A small-molecule ligand and the protein it binds are described below.
Small molecule (SMILES): CC(=O)Nc1ccc(NC(=O)C2CC2)cc1

Sequence of chain 1.B:
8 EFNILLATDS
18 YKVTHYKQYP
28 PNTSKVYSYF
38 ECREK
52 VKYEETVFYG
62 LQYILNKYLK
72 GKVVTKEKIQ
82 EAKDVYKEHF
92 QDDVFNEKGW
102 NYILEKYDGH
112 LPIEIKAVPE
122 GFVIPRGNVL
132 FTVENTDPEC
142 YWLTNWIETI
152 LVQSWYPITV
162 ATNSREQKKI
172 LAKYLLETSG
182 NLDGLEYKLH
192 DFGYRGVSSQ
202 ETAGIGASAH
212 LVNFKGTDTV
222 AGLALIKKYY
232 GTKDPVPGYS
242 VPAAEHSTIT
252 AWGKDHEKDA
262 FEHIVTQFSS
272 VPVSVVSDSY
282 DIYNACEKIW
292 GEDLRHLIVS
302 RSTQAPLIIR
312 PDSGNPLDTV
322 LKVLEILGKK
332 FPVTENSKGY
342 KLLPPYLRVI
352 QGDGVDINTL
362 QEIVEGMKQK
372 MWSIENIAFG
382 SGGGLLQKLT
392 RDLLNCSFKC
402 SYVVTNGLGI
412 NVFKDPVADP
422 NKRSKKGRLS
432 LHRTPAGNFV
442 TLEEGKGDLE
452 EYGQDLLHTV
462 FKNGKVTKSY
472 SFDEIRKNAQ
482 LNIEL

Binding-site contacts:
Ligand atom C14 contacts residue ALA244 of chain 1.B at 3.5 Å (hydrophobic).
Ligand atom C14 contacts residue TYR18 of chain 1.A at 3.6 Å (hydrophobic).
Ligand atom C2 contacts residue ILE309 of chain 1.B at 4.2 Å (hydrophobic).
Ligand atom C2 contacts residue ALA379 of chain 1.B at 3.9 Å (hydrophobic).
Ligand atom C15 contacts residue ALA244 of chain 1.B at 3.5 Å (hydrophobic).
Ligand atom C9 contacts residue ILE351 of chain 1.B at 3.5 Å (hydrophobic).
Ligand atom C14 contacts residue PHE193 of chain 1.B at 3.7 Å (hydrophobic).
Ligand atom C7 contacts residue VAL242 of chain 1.B at 3.9 Å (hydrophobic).
Ligand atom C15 contacts residue ALA245 of chain 1.B at 3.4 Å (hydrophobic).
Ligand atom O13 contacts residue ILE351 of chain 1.B at 4.0 Å.
Ligand atom C8 contacts residue ILE351 of chain 1.B at 4.1 Å (hydrophobic).
Ligand atom O3 contacts residue ILE309 of chain 1.B at 3.8 Å.
Ligand atom C7 contacts residue PHE193 of chain 1.B at 4.1 Å (hydrophobic).
Ligand atom C10 contacts residue ILE309 of chain 1.B at 4.0 Å (hydrophobic).
Ligand atom C1 contacts residue TYR188 of chain 1.B at 4.0 Å (hydrophobic).
Ligand atom C16 contacts residue ARG311 of chain 1.B at 3.6 Å.
Ligand atom C9 contacts residue SER275 of chain 1.B at 3.6 Å.
Ligand atom O13 contacts residue ALA244 of chain 1.B at 4.1 Å.
Ligand atom O13 contacts residue PHE193 of chain 1.B at 3.7 Å.
Ligand atom C12 contacts residue PHE193 of chain 1.B at 3.3 Å (hydrophobic).
Ligand atom C16 contacts residue TYR18 of chain 1.A at 3.7 Å (hydrophobic).
Ligand atom C12 contacts residue ALA244 of chain 1.B at 3.6 Å (hydrophobic).
Ligand atom C6 contacts residue VAL242 of chain 1.B at 4.0 Å (hydrophobic).
Ligand atom C8 contacts residue PHE193 of chain 1.B at 3.8 Å (hydrophobic).
Ligand atom N11 contacts residue ALA244 of chain 1.B at 3.9 Å.
Ligand atom C5 contacts residue ILE351 of chain 1.B at 4.0 Å (hydrophobic).
Ligand atom N11 contacts residue PHE193 of chain 1.B at 3.4 Å.
Ligand atom C7 contacts residue HIS191 of chain 1.B at 3.7 Å.
Ligand atom O3 contacts residue ALA379 of chain 1.B at 3.6 Å.
Ligand atom C16 contacts residue PHE193 of chain 1.B at 3.6 Å (hydrophobic).
Ligand atom O13 contacts residue SER275 of chain 1.B at 2.8 Å (h-bond).
Ligand atom C10 contacts residue ILE351 of chain 1.B at 3.5 Å (hydrophobic).
Ligand atom C1 contacts residue ALA379 of chain 1.B at 4.0 Å (hydrophobic).
Ligand atom C15 contacts residue TYR18 of chain 1.A at 4.0 Å (hydrophobic).
Ligand atom C8 contacts residue VAL242 of chain 1.B at 4.0 Å (hydrophobic).
Ligand atom C5 contacts residue VAL242 of chain 1.B at 4.2 Å (hydrophobic).
Ligand atom C12 contacts residue SER275 of chain 1.B at 3.6 Å.
Ligand atom C15 contacts residue ARG311 of chain 1.B at 3.3 Å.
Ligand atom C6 contacts residue HIS191 of chain 1.B at 3.5 Å.
Ligand atom O13 contacts residue ARG311 of chain 1.B at 3.4 Å.

Sequence of chain 1.A:
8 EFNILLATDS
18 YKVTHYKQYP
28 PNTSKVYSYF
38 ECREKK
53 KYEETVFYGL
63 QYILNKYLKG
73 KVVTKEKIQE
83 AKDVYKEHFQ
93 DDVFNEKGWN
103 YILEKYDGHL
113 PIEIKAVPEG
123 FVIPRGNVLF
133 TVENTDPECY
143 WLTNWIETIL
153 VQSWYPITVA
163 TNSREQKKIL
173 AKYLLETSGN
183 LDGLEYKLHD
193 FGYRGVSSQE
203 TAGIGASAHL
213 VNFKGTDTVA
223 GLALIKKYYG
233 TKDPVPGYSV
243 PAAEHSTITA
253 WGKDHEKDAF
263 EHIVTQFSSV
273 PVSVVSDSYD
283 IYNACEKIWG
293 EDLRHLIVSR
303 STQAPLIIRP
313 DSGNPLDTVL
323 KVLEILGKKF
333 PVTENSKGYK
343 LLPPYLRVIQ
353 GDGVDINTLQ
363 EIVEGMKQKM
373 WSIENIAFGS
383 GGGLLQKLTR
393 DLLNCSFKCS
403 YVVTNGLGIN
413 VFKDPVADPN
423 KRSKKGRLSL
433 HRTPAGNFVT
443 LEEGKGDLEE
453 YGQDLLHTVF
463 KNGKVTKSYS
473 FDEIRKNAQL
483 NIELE